Sequence of chain 4.C:
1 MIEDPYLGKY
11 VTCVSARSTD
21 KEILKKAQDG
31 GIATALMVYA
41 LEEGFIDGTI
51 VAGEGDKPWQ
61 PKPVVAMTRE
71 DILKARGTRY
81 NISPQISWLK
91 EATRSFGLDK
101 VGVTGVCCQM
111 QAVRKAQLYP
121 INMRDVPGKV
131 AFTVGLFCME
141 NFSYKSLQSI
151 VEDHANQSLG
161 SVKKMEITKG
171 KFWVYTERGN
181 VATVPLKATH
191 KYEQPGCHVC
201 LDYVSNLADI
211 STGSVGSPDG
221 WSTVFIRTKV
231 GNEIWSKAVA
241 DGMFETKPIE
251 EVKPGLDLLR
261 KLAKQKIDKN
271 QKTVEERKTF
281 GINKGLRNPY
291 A

Sequence of chain 4.A:
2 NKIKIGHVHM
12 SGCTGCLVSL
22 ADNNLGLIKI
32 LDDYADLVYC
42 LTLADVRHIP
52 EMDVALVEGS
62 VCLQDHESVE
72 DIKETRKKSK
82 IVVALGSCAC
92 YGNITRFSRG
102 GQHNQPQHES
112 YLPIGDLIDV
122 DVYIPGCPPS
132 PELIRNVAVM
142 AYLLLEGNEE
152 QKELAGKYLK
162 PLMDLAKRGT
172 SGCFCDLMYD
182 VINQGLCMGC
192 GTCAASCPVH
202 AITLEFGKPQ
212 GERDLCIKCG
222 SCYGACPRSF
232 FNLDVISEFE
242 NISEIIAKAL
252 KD

A protein and the small-molecule ligand that binds it are described below.
Small molecule (SMILES): C[C@@H](O)[C@@H](C)O

Binding-site contacts:
Ligand atom C4 contacts residue GLN117 of chain 4.C at 4.1 Å.
Ligand atom C4 contacts residue ARG136 of chain 4.A at 2.9 Å.
Ligand atom C2 contacts residue ARG136 of chain 4.A at 4.4 Å.
Ligand atom C3 contacts residue PRO127 of chain 4.C at 3.9 Å (hydrophobic).
Ligand atom C3 contacts residue SER244 of chain 4.A at 4.2 Å.
Ligand atom O6 contacts residue ARG136 of chain 4.A at 3.2 Å (salt-bridge).
Ligand atom O5 contacts residue SER244 of chain 4.A at 3.5 Å (h-bond).
Ligand atom C2 contacts residue SER244 of chain 4.A at 3.3 Å.
Ligand atom C1 contacts residue ARG136 of chain 4.A at 3.9 Å.
Ligand atom C1 contacts residue ILE247 of chain 4.A at 4.4 Å (hydrophobic).
Ligand atom C3 contacts residue GLN117 of chain 4.C at 3.4 Å.
Ligand atom O5 contacts residue PRO127 of chain 4.C at 4.3 Å.
Ligand atom C3 contacts residue ARG136 of chain 4.A at 3.6 Å.
Ligand atom C4 contacts residue PRO127 of chain 4.C at 3.4 Å (hydrophobic).
Ligand atom O6 contacts residue ILE247 of chain 4.A at 4.1 Å.
Ligand atom C1 contacts residue SER244 of chain 4.A at 4.0 Å.
Ligand atom O6 contacts residue ASN137 of chain 4.A at 3.5 Å (h-bond).
Ligand atom O6 contacts residue GLN117 of chain 4.C at 3.4 Å (h-bond).